Binding-site contacts:
Ligand atom C01 contacts residue THR294 of chain 1.C at 3.5 Å.
Ligand atom C07 contacts residue ASP286 of chain 1.C at 3.8 Å.
Ligand atom O09 contacts residue GLY289 of chain 1.C at 3.3 Å.
Ligand atom C07 contacts residue PHE96 of chain 1.C at 3.6 Å (hydrophobic).
Ligand atom C21 contacts residue LEU285 of chain 1.C at 3.8 Å (hydrophobic).
Ligand atom C10 contacts residue GLY289 of chain 1.C at 3.6 Å.
Ligand atom O16 contacts residue PHE231 of chain 1.C at 3.4 Å.
Ligand atom C17 contacts residue PHE197 of chain 1.C at 3.4 Å (hydrophobic).
Ligand atom C14 contacts residue PHE197 of chain 1.C at 3.6 Å (hydrophobic).
Ligand atom C06 contacts residue PHE96 of chain 1.C at 3.5 Å (hydrophobic).
Ligand atom C25 contacts residue HEM1 of chain 1.K at 3.5 Å.
Ligand atom C14 contacts residue PHE292 of chain 1.C at 3.8 Å (hydrophobic).
Ligand atom C22 contacts residue LEU285 of chain 1.C at 3.6 Å (hydrophobic).
Ligand atom O09 contacts residue ALA290 of chain 1.C at 3.5 Å (h-bond).
Ligand atom C13 contacts residue PHE292 of chain 1.C at 3.6 Å (hydrophobic).
Ligand atom C10 contacts residue PHE197 of chain 1.C at 3.8 Å (hydrophobic).
Ligand atom C11 contacts residue PHE197 of chain 1.C at 3.8 Å (hydrophobic).
Ligand atom C25 contacts residue LEU469 of chain 1.C at 3.8 Å (hydrophobic).
Ligand atom C24 contacts residue HEM1 of chain 1.K at 3.7 Å.
Ligand atom C25 contacts residue VAL355 of chain 1.C at 3.5 Å (hydrophobic).
Ligand atom O16 contacts residue PHE197 of chain 1.C at 3.6 Å.
Ligand atom C03 contacts residue HEM1 of chain 1.K at 3.9 Å.
Ligand atom O15 contacts residue ASN195 of chain 1.C at 2.7 Å (h-bond).
Ligand atom C05 contacts residue PHE96 of chain 1.C at 3.6 Å (hydrophobic).
Ligand atom C24 contacts residue SER95 of chain 1.C at 3.4 Å.
Ligand atom O15 contacts residue LEU227 of chain 1.C at 3.8 Å.
Ligand atom C01 contacts residue LEU469 of chain 1.C at 3.6 Å (hydrophobic).
Ligand atom C22 contacts residue ILE88 of chain 1.C at 3.4 Å (hydrophobic).
Ligand atom O23 contacts residue ILE88 of chain 1.C at 3.8 Å.
Ligand atom O15 contacts residue PHE292 of chain 1.C at 3.6 Å.
Ligand atom O23 contacts residue ASN228 of chain 1.C at 3.6 Å (h-bond).
Ligand atom C18 contacts residue PHE231 of chain 1.C at 3.8 Å (hydrophobic).
Ligand atom C02 contacts residue LEU469 of chain 1.C at 3.7 Å (hydrophobic).
Ligand atom C08 contacts residue PHE197 of chain 1.C at 3.6 Å (hydrophobic).
Ligand atom C22 contacts residue SER89 of chain 1.C at 3.2 Å.
Ligand atom C18 contacts residue PHE197 of chain 1.C at 3.7 Å (hydrophobic).
Ligand atom C12 contacts residue GLY289 of chain 1.C at 3.7 Å.
Ligand atom C13 contacts residue PHE197 of chain 1.C at 3.9 Å (hydrophobic).
Ligand atom C01 contacts residue THR470 of chain 1.C at 3.3 Å.
Ligand atom C11 contacts residue GLY289 of chain 1.C at 3.8 Å.

Sequence of chain 1.C:
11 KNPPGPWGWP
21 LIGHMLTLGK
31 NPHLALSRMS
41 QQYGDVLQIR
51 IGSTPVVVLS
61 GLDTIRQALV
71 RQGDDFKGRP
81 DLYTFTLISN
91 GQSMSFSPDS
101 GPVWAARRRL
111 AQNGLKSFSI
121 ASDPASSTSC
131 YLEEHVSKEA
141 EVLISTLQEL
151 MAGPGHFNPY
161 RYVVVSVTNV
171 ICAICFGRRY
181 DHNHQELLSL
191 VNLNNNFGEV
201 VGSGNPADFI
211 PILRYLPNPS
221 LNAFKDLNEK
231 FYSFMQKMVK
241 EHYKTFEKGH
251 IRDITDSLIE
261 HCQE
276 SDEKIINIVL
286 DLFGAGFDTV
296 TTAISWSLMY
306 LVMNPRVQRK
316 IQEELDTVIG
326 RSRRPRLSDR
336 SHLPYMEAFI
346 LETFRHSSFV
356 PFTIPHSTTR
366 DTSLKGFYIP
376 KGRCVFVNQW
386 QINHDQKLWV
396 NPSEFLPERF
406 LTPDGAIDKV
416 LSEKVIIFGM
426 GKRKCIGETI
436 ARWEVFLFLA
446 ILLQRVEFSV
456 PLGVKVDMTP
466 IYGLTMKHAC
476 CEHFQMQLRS

The protein below binds the small molecule below.
Small molecule (SMILES): CC(C)=CCC/C(C)=C/COc1c2ccoc2cc2oc(=O)ccc12